A small-molecule ligand and the protein it binds are described below.
Small molecule (SMILES): C/C=C1\NC(=O)[C@H]2NC(=O)[C@@H](NC(=O)C(C)C)CCCNC(=O)Nc3cc(O)c(O)cc3C[C@@H](C(=O)N[C@@H](C(C)C)C(=O)O[C@@H]2C)N(C)C(=O)[C@H](Cc2ccccc2)N2C(=O)[C@H](CC[C@H]2O)NC1=O

Binding-site contacts:
Ligand atom N contacts residue SER207 of chain 1.A at 3.0 Å (h-bond).
Ligand atom N contacts residue SER188 of chain 1.A at 3.4 Å (h-bond).
Ligand atom O contacts residue HIS45 of chain 1.A at 3.5 Å.
Ligand atom CB contacts residue PHE208 of chain 1.A at 3.6 Å (hydrophobic).
Ligand atom N6 contacts residue GLN185 of chain 1.A at 3.4 Å (h-bond).
Ligand atom CG contacts residue SER207 of chain 1.A at 3.7 Å.
Ligand atom O contacts residue GLN185 of chain 1.A at 3.0 Å.
Ligand atom CB contacts residue SER188 of chain 1.A at 3.5 Å.
Ligand atom CA contacts residue SER188 of chain 1.A at 3.4 Å.
Ligand atom N contacts residue VAL209 of chain 1.A at 2.8 Å (h-bond).
Ligand atom C contacts residue PHE208 of chain 1.A at 3.6 Å (hydrophobic).
Ligand atom O contacts residue PHE208 of chain 1.A at 3.1 Å.
Ligand atom CB contacts residue HIS45 of chain 1.A at 3.7 Å.
Ligand atom N8 contacts residue GLN185 of chain 1.A at 3.5 Å.
Ligand atom C contacts residue VAL209 of chain 1.A at 3.8 Å (hydrophobic).
Ligand atom C4 contacts residue GLN185 of chain 1.A at 3.5 Å.
Ligand atom C3 contacts residue SER210 of chain 1.A at 3.8 Å.
Ligand atom CG2 contacts residue HIS45 of chain 1.A at 3.5 Å.
Ligand atom CA contacts residue PHE208 of chain 1.A at 3.8 Å (hydrophobic).
Ligand atom C3 contacts residue VAL209 of chain 1.A at 3.5 Å (hydrophobic).
Ligand atom CG contacts residue THR29 of chain 1.A at 3.6 Å.
Ligand atom CA contacts residue VAL209 of chain 1.A at 3.8 Å (hydrophobic).
Ligand atom N contacts residue HIS45 of chain 1.A at 3.8 Å.
Ligand atom CA contacts residue SER207 of chain 1.A at 3.5 Å.
Ligand atom C contacts residue SER207 of chain 1.A at 3.8 Å.
Ligand atom CZ contacts residue GLY186 of chain 1.A at 3.6 Å.
Ligand atom CE1 contacts residue THR29 of chain 1.A at 3.7 Å.
Ligand atom CE2 contacts residue GLN185 of chain 1.A at 3.5 Å.
Ligand atom O contacts residue GLY186 of chain 1.A at 2.8 Å (h-bond).
Ligand atom C7 contacts residue GLN185 of chain 1.A at 3.8 Å.
Ligand atom O contacts residue GLN185 of chain 1.A at 3.3 Å.
Ligand atom CB contacts residue HIS45 of chain 1.A at 3.8 Å.
Ligand atom O contacts residue VAL209 of chain 1.A at 2.9 Å (h-bond).
Ligand atom CZ contacts residue GLN185 of chain 1.A at 3.7 Å.
Ligand atom C contacts residue SER188 of chain 1.A at 3.2 Å.
Ligand atom CG2 contacts residue VAL88 of chain 1.A at 3.4 Å (hydrophobic).
Ligand atom O contacts residue SER188 of chain 1.A at 3.6 Å (h-bond).
Ligand atom CB contacts residue CYS184 of chain 1.A at 3.7 Å (hydrophobic).
Ligand atom CA contacts residue VAL209 of chain 1.A at 3.5 Å (hydrophobic).
Ligand atom CG contacts residue VAL209 of chain 1.A at 3.8 Å (hydrophobic).

Sequence of chain 1.A:
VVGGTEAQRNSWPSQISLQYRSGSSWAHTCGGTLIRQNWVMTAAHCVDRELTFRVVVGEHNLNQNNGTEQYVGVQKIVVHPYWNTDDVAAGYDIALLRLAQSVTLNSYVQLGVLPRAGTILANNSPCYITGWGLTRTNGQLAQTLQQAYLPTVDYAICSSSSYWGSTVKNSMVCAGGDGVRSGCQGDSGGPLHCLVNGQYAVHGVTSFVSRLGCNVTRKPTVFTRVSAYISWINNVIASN